The small molecule below binds the protein below.
Small molecule (SMILES): O=C(NO)C1(COc2ccc(C#Cc3ccc(CN4CCOCC4)cc3)cc2)CCOCC1

Binding-site contacts:
Ligand atom O27 contacts residue LYS227 of chain 1.A at 3.2 Å (salt-bridge).
Ligand atom O31 contacts residue ZN1 of chain 1.C at 2.1 Å.
Ligand atom O33 contacts residue ASP230 of chain 1.A at 2.9 Å (salt-bridge).
Ligand atom C18 contacts residue ILE18 of chain 1.A at 3.6 Å (hydrophobic).
Ligand atom C18 contacts residue THR179 of chain 1.A at 3.4 Å.
Ligand atom O31 contacts residue HIS74 of chain 1.A at 3.7 Å.
Ligand atom O33 contacts residue GLU73 of chain 1.A at 2.5 Å (salt-bridge).
Ligand atom N32 contacts residue GLU73 of chain 1.A at 3.0 Å (salt-bridge).
Ligand atom C17 contacts residue ILE18 of chain 1.A at 3.3 Å (hydrophobic).
Ligand atom C4 contacts residue VAL205 of chain 1.A at 3.6 Å (hydrophobic).
Ligand atom C24 contacts residue THR179 of chain 1.A at 3.6 Å.
Ligand atom O33 contacts residue ZN1 of chain 1.C at 2.2 Å.
Ligand atom N32 contacts residue HIS253 of chain 1.A at 2.7 Å (h-bond).
Ligand atom C30 contacts residue THR179 of chain 1.A at 3.5 Å.
Ligand atom C30 contacts residue ZN1 of chain 1.C at 2.8 Å.
Ligand atom C23 contacts residue HIS58 of chain 1.A at 3.4 Å.
Ligand atom N32 contacts residue ASP230 of chain 1.A at 3.4 Å (salt-bridge).
Ligand atom O33 contacts residue HIS253 of chain 1.A at 3.1 Å (h-bond).
Ligand atom C4 contacts residue SER199 of chain 1.A at 3.5 Å.
Ligand atom O31 contacts residue ASP230 of chain 1.A at 3.5 Å (salt-bridge).
Ligand atom C29 contacts residue PHE180 of chain 1.A at 3.4 Å (hydrophobic).
Ligand atom C26 contacts residue HIS253 of chain 1.A at 3.6 Å.
Ligand atom O31 contacts residue THR179 of chain 1.A at 2.7 Å (h-bond).
Ligand atom C4 contacts residue GLY198 of chain 1.A at 3.5 Å.
Ligand atom C25 contacts residue HIS58 of chain 1.A at 3.5 Å.
Ligand atom C23 contacts residue THR179 of chain 1.A at 3.5 Å.
Ligand atom C5 contacts residue GLY198 of chain 1.A at 3.7 Å.
Ligand atom C5 contacts residue SER199 of chain 1.A at 3.5 Å.
Ligand atom O31 contacts residue HIS226 of chain 1.A at 3.0 Å (h-bond).
Ligand atom C6 contacts residue GLY198 of chain 1.A at 3.7 Å.
Ligand atom C29 contacts residue THR179 of chain 1.A at 3.4 Å.
Ligand atom N32 contacts residue ZN1 of chain 1.C at 3.0 Å.
Ligand atom C30 contacts residue ASP230 of chain 1.A at 3.5 Å.
Ligand atom C17 contacts residue THR203 of chain 1.A at 3.7 Å.
Ligand atom C21 contacts residue ILE189 of chain 1.A at 3.6 Å (hydrophobic).
Ligand atom C26 contacts residue LYS227 of chain 1.A at 3.6 Å.
Ligand atom O22 contacts residue HIS58 of chain 1.A at 3.5 Å (h-bond).
Ligand atom O11 contacts residue TYR212 of chain 1.A at 3.7 Å.
Ligand atom O33 contacts residue HIS74 of chain 1.A at 3.4 Å (h-bond).
Ligand atom C20 contacts residue ILE189 of chain 1.A at 3.6 Å (hydrophobic).

Sequence of chain 1.A:
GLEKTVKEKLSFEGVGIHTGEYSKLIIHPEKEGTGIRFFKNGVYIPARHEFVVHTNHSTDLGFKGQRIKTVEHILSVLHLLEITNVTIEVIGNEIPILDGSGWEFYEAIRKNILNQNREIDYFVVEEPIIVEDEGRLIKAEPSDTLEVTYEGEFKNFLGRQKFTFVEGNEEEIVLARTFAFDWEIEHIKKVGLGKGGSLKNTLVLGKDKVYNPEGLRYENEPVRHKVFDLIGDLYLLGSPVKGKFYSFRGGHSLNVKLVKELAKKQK